Sequence of chain 1.F:
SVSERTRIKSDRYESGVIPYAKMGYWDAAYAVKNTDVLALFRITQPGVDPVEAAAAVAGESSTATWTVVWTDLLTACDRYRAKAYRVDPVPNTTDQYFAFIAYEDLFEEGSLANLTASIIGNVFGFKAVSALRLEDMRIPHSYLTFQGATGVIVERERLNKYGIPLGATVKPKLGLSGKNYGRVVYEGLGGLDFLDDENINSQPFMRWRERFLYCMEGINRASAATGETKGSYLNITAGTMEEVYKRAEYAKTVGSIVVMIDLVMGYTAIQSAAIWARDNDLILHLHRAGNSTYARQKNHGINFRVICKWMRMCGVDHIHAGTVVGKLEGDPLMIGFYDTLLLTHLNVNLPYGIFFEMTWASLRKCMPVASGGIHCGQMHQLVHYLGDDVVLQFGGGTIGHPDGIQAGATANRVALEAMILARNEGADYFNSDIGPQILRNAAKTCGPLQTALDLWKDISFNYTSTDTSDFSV

Binding-site contacts:
Ligand atom O7 contacts residue ASP207 of chain 1.F at 3.3 Å (salt-bridge).
Ligand atom O3P contacts residue THR69 of chain 1.E at 2.6 Å (h-bond).
Ligand atom O3 contacts residue GLU208 of chain 1.F at 3.2 Å (salt-bridge).
Ligand atom C contacts residue ASN127 of chain 1.E at 3.8 Å.
Ligand atom O5 contacts residue LEU338 of chain 1.F at 3.8 Å.
Ligand atom O4P contacts residue HIS330 of chain 1.F at 2.9 Å (h-bond).
Ligand atom O7 contacts residue LYS181 of chain 1.F at 3.2 Å (salt-bridge).
Ligand atom O3 contacts residue KCX205 of chain 1.F at 3.1 Å (h-bond).
Ligand atom O3 contacts residue ASN127 of chain 1.E at 3.9 Å.
Ligand atom O6 contacts residue ASN127 of chain 1.E at 3.9 Å.
Ligand atom C1 contacts residue SER382 of chain 1.F at 3.7 Å.
Ligand atom O7 contacts residue ASN127 of chain 1.E at 3.4 Å (h-bond).
Ligand atom O3P contacts residue LYS179 of chain 1.F at 3.4 Å.
Ligand atom O3 contacts residue HIS297 of chain 1.F at 3.2 Å (h-bond).
Ligand atom O2P contacts residue TRP70 of chain 1.E at 3.8 Å.
Ligand atom O6 contacts residue LYS337 of chain 1.F at 3.5 Å (salt-bridge).
Ligand atom O6P contacts residue HIS330 of chain 1.F at 3.7 Å.
Ligand atom C5 contacts residue ASN127 of chain 1.E at 3.9 Å.
Ligand atom P1 contacts residue THR69 of chain 1.E at 3.8 Å.
Ligand atom O2 contacts residue ASP207 of chain 1.F at 3.6 Å.
Ligand atom O6 contacts residue GLU64 of chain 1.E at 3.8 Å.
Ligand atom O4 contacts residue GLY383 of chain 1.F at 3.5 Å (h-bond).
Ligand atom O7 contacts residue GLU208 of chain 1.F at 3.4 Å (salt-bridge).
Ligand atom O1 contacts residue LYS179 of chain 1.F at 3.5 Å (salt-bridge).
Ligand atom C5 contacts residue HIS297 of chain 1.F at 3.9 Å.
Ligand atom O2P contacts residue GLY384 of chain 1.F at 3.1 Å (h-bond).
Ligand atom O3P contacts residue GLY407 of chain 1.F at 3.2 Å (h-bond).
Ligand atom O4 contacts residue SER382 of chain 1.F at 2.6 Å (h-bond).
Ligand atom O5P contacts residue ARG298 of chain 1.F at 3.1 Å (salt-bridge).
Ligand atom C3 contacts residue SER382 of chain 1.F at 3.5 Å.
Ligand atom O6P contacts residue ARG298 of chain 1.F at 3.1 Å (salt-bridge).
Ligand atom O2P contacts residue LYS337 of chain 1.F at 3.0 Å (salt-bridge).
Ligand atom C4 contacts residue SER382 of chain 1.F at 3.6 Å.
Ligand atom O4P contacts residue SER382 of chain 1.F at 3.6 Å (h-bond).
Ligand atom O1P contacts residue GLY406 of chain 1.F at 3.1 Å (h-bond).
Ligand atom O2 contacts residue LYS179 of chain 1.F at 3.1 Å (salt-bridge).
Ligand atom O2 contacts residue THR177 of chain 1.F at 3.6 Å.
Ligand atom O2P contacts residue GLY383 of chain 1.F at 3.7 Å.
Ligand atom C3 contacts residue KCX205 of chain 1.F at 3.8 Å.
Ligand atom O2 contacts residue KCX205 of chain 1.F at 3.6 Å.

A protein and the small-molecule ligand that binds it are described below.
Small molecule (SMILES): O=C(O)[C@@](O)(COP(=O)(O)O)[C@H](O)[C@H](O)COP(=O)(O)O

Sequence of chain 1.E:
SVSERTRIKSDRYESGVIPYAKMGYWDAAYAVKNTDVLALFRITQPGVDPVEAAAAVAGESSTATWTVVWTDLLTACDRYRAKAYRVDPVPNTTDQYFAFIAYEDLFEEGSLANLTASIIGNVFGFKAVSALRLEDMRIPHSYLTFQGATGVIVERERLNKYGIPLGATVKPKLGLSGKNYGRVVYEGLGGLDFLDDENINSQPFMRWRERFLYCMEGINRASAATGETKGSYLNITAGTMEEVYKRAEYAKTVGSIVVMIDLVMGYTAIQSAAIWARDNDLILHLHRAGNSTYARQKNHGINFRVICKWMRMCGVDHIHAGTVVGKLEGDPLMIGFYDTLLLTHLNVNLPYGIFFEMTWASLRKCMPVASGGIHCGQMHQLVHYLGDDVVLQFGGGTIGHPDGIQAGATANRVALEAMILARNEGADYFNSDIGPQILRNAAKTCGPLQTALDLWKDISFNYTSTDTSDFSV